This protein binds this small molecule.
Small molecule (SMILES): CC(=O)N[C@@H]1[C@@H](O)[C@H](O)[C@@H](CO)O[C@H]1O

Sequence of chain 1.A:
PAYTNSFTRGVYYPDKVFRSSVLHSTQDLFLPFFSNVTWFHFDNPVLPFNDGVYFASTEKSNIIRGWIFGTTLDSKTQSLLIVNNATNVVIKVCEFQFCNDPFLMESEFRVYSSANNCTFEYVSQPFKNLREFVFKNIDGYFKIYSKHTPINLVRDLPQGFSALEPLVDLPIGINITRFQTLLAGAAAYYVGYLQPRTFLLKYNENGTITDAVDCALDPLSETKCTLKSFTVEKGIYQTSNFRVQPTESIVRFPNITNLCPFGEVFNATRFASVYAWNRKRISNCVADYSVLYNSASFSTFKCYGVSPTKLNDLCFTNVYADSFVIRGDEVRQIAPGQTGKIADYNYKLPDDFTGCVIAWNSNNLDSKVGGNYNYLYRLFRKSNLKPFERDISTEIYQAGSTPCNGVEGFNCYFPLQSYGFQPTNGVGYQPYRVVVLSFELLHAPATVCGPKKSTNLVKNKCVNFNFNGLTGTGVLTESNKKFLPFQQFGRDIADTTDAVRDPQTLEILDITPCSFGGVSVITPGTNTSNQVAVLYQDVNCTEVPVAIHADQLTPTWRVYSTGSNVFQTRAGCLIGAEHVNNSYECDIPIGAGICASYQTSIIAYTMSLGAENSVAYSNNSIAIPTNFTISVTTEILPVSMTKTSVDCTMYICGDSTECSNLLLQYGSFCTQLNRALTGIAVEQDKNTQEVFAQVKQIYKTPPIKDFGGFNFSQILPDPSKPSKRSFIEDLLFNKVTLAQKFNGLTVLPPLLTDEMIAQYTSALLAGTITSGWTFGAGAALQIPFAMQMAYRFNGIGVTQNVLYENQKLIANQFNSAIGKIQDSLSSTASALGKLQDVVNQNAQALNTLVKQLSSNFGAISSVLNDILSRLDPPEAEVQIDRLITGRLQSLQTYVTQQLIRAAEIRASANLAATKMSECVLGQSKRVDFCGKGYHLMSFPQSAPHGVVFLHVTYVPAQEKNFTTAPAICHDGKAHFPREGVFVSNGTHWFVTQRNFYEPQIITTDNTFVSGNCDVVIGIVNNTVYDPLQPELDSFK

Binding-site contacts:
Ligand atom C2 contacts residue ASN343 of chain 1.A at 2.5 Å.
Ligand atom O3 contacts residue VAL367 of chain 1.A at 4.2 Å.
Ligand atom N2 contacts residue ASN343 of chain 1.A at 3.0 Å (h-bond).
Ligand atom C1 contacts residue ASN343 of chain 1.A at 1.4 Å.
Ligand atom C4 contacts residue ASN343 of chain 1.A at 4.2 Å.
Ligand atom C7 contacts residue ASN343 of chain 1.A at 3.9 Å.
Ligand atom O5 contacts residue ASN343 of chain 1.A at 2.4 Å (h-bond).
Ligand atom C3 contacts residue ASN343 of chain 1.A at 3.8 Å.
Ligand atom O7 contacts residue VAL367 of chain 1.A at 4.4 Å.
Ligand atom C8 contacts residue PHE342 of chain 1.A at 3.8 Å (hydrophobic).
Ligand atom C5 contacts residue ASN343 of chain 1.A at 3.7 Å.
Ligand atom C8 contacts residue PHE338 of chain 1.A at 4.1 Å (hydrophobic).
Ligand atom O7 contacts residue ASN343 of chain 1.A at 4.4 Å.